Sequence of chain 1.E:
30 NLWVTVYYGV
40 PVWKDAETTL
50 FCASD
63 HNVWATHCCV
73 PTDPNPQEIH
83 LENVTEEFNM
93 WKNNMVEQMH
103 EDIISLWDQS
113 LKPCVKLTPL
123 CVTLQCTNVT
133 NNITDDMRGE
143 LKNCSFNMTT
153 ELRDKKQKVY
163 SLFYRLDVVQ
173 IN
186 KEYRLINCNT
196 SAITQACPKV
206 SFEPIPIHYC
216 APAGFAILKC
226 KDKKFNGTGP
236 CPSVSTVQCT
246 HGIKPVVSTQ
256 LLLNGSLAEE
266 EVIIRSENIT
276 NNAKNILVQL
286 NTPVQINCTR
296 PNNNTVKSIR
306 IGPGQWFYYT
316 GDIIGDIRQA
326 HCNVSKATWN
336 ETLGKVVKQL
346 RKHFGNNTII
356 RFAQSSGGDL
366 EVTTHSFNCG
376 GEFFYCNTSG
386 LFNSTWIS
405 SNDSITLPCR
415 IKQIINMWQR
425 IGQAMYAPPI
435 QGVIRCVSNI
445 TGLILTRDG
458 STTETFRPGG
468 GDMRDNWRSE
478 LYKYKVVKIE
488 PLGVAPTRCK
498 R

A small-molecule ligand and the protein it binds are described below.
Small molecule (SMILES): CC(=O)N[C@@H]1[C@@H](O)[C@H](O)[C@@H](CO)O[C@H]1O

Binding-site contacts:
Ligand atom C5 contacts residue TRP391 of chain 1.E at 4.1 Å (hydrophobic).
Ligand atom C1 contacts residue TRP391 of chain 1.E at 3.8 Å (hydrophobic).
Ligand atom C8 contacts residue ASN335 of chain 1.E at 4.1 Å.
Ligand atom O7 contacts residue ASN335 of chain 1.E at 3.4 Å (h-bond).
Ligand atom C2 contacts residue ASN335 of chain 1.E at 2.5 Å.
Ligand atom O5 contacts residue ASN335 of chain 1.E at 2.5 Å (h-bond).
Ligand atom C4 contacts residue ASN335 of chain 1.E at 4.4 Å.
Ligand atom N2 contacts residue ASN335 of chain 1.E at 2.9 Å (h-bond).
Ligand atom C3 contacts residue ASN335 of chain 1.E at 3.9 Å.
Ligand atom C6 contacts residue TRP391 of chain 1.E at 3.8 Å (hydrophobic).
Ligand atom C7 contacts residue ASN335 of chain 1.E at 3.3 Å.
Ligand atom O6 contacts residue TRP391 of chain 1.E at 4.5 Å.
Ligand atom C8 contacts residue LYS331 of chain 1.E at 3.6 Å.
Ligand atom O5 contacts residue TRP391 of chain 1.E at 3.4 Å.
Ligand atom C5 contacts residue ASN335 of chain 1.E at 3.9 Å.
Ligand atom C1 contacts residue ASN335 of chain 1.E at 1.5 Å.